This protein binds this small molecule.
Small molecule (SMILES): CCCCCCCCCCC(CCCCCCCCCC)(CO[C@H]1O[C@@H](CO)[C@H](O[C@@H]2O[C@@H](CO)[C@H](O)[C@@H](O)[C@@H]2O)[C@@H](O)[C@@H]1O)CO[C@H]1O[C@@H](CO)[C@H](O[C@@H]2O[C@@H](CO)[C@H](O)[C@@H](O)[C@@H]2O)[C@@H](O)[C@H]1O

Sequence of chain 1.C:
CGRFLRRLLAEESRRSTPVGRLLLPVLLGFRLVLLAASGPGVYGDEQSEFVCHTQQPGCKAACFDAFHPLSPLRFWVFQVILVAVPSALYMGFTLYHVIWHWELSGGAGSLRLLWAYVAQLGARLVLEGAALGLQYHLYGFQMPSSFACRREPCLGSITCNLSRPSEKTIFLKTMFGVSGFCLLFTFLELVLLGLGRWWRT

Binding-site contacts:
Ligand atom O6 contacts residue PRO70 of chain 1.C at 4.0 Å.
Ligand atom OAR contacts residue ASP66 of chain 1.C at 4.2 Å.
Ligand atom CCO contacts residue SER186 of chain 1.D at 4.4 Å.
Ligand atom CAA contacts residue GLY153 of chain 1.C at 4.0 Å.
Ligand atom CCH contacts residue SER186 of chain 1.D at 4.3 Å.
Ligand atom CBS contacts residue LEU158 of chain 1.C at 3.8 Å (hydrophobic).
Ligand atom CAB contacts residue PHE79 of chain 1.C at 3.6 Å (hydrophobic).
Ligand atom C2 contacts residue HIS157 of chain 1.C at 4.0 Å.
Ligand atom CBC contacts residue HIS157 of chain 1.C at 4.0 Å.
Ligand atom CBI contacts residue HIS157 of chain 1.C at 4.3 Å.
Ligand atom OAT contacts residue MET163 of chain 1.D at 3.9 Å.
Ligand atom CBM contacts residue HIS157 of chain 1.C at 3.8 Å.
Ligand atom OAT contacts residue SER186 of chain 1.D at 4.2 Å.
Ligand atom CAZ contacts residue THR194 of chain 1.D at 4.3 Å.
Ligand atom OAI contacts residue HIS157 of chain 1.C at 3.8 Å.
Ligand atom CBL contacts residue ILE190 of chain 1.D at 4.3 Å (hydrophobic).
Ligand atom CBC contacts residue LEU154 of chain 1.C at 4.3 Å (hydrophobic).
Ligand atom CCS contacts residue SER186 of chain 1.D at 4.3 Å.
Ligand atom CBB contacts residue PHE79 of chain 1.C at 3.5 Å (hydrophobic).
Ligand atom CAX contacts residue ARG75 of chain 1.C at 4.2 Å.
Ligand atom OAT contacts residue PRO185 of chain 1.D at 3.8 Å.
Ligand atom CCU contacts residue SER186 of chain 1.D at 3.5 Å.
Ligand atom O6 contacts residue ALA67 of chain 1.C at 3.4 Å (h-bond).
Ligand atom CAZ contacts residue ILE190 of chain 1.D at 3.7 Å (hydrophobic).
Ligand atom OAT contacts residue GLN162 of chain 1.D at 4.1 Å.
Ligand atom CAX contacts residue PHE79 of chain 1.C at 3.7 Å (hydrophobic).
Ligand atom OAR contacts residue PRO185 of chain 1.D at 4.3 Å.
Ligand atom CBF contacts residue LEU71 of chain 1.C at 4.3 Å (hydrophobic).
Ligand atom OAV contacts residue THR189 of chain 1.D at 4.4 Å.
Ligand atom CBJ contacts residue LEU71 of chain 1.C at 4.0 Å (hydrophobic).
Ligand atom OAV contacts residue SER186 of chain 1.D at 3.3 Å (h-bond).
Ligand atom O1 contacts residue HIS157 of chain 1.C at 4.3 Å.
Ligand atom CCW contacts residue SER186 of chain 1.D at 3.9 Å.
Ligand atom OCB contacts residue SER186 of chain 1.D at 3.6 Å.
Ligand atom CBD contacts residue PHE79 of chain 1.C at 4.4 Å (hydrophobic).
Ligand atom CAB contacts residue THR194 of chain 1.D at 4.3 Å.
Ligand atom O1 contacts residue LEU158 of chain 1.C at 4.0 Å.
Ligand atom C6 contacts residue PRO70 of chain 1.C at 4.2 Å (hydrophobic).
Ligand atom OAT contacts residue THR189 of chain 1.D at 4.3 Å.
Ligand atom O5 contacts residue LEU158 of chain 1.C at 4.0 Å.

Sequence of chain 1.D:
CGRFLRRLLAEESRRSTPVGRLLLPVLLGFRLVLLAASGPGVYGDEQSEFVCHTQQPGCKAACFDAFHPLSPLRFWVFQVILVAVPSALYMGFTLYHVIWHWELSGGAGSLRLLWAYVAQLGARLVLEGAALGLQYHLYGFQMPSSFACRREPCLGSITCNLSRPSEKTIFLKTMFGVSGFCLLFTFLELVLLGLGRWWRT